Sequence of chain 1.A:
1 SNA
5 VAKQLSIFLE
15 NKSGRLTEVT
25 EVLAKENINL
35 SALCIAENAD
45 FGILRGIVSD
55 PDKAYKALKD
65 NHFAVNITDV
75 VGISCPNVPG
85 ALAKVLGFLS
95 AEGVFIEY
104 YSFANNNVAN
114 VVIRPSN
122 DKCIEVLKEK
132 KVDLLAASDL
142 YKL

Binding-site contacts:
Ligand atom CD2 contacts residue LEU86 of chain 1.A at 3.5 Å (hydrophobic).
Ligand atom N contacts residue LEU34 of chain 2.A at 2.9 Å (h-bond).
Ligand atom C contacts residue LEU86 of chain 1.A at 4.1 Å (hydrophobic).
Ligand atom CB contacts residue PRO80 of chain 1.A at 3.6 Å (hydrophobic).
Ligand atom CA contacts residue PRO80 of chain 1.A at 3.7 Å (hydrophobic).
Ligand atom N contacts residue ASN33 of chain 2.A at 2.5 Å (h-bond).
Ligand atom C contacts residue ALA85 of chain 1.A at 4.2 Å (hydrophobic).
Ligand atom OXT contacts residue GLY84 of chain 1.A at 4.1 Å.
Ligand atom NE2 contacts residue LEU34 of chain 2.A at 4.0 Å.
Ligand atom CA contacts residue LEU34 of chain 2.A at 4.0 Å (hydrophobic).
Ligand atom ND1 contacts residue ALA112 of chain 1.A at 3.4 Å.
Ligand atom ND1 contacts residue LEU34 of chain 2.A at 3.0 Å (h-bond).
Ligand atom CA contacts residue ASN33 of chain 2.A at 3.5 Å.
Ligand atom CA contacts residue ASN81 of chain 1.A at 3.9 Å.
Ligand atom OXT contacts residue LEU86 of chain 1.A at 3.0 Å (h-bond).
Ligand atom O contacts residue VAL82 of chain 1.A at 3.2 Å (h-bond).
Ligand atom CG contacts residue ALA112 of chain 1.A at 3.6 Å (hydrophobic).
Ligand atom C contacts residue ASN33 of chain 2.A at 3.8 Å.
Ligand atom NE2 contacts residue SER105 of chain 1.A at 3.3 Å (h-bond).
Ligand atom CE1 contacts residue SER105 of chain 1.A at 3.9 Å.
Ligand atom NE2 contacts residue LEU86 of chain 1.A at 4.0 Å.
Ligand atom O contacts residue PRO83 of chain 1.A at 3.7 Å.
Ligand atom NE2 contacts residue LEU37 of chain 2.A at 4.1 Å.
Ligand atom N contacts residue VAL82 of chain 1.A at 3.8 Å.
Ligand atom CB contacts residue ALA112 of chain 1.A at 3.7 Å (hydrophobic).
Ligand atom CD2 contacts residue LEU34 of chain 2.A at 4.1 Å (hydrophobic).
Ligand atom C contacts residue VAL82 of chain 1.A at 3.0 Å (hydrophobic).
Ligand atom C contacts residue LEU34 of chain 2.A at 4.1 Å (hydrophobic).
Ligand atom O contacts residue ASN33 of chain 2.A at 3.4 Å (h-bond).
Ligand atom O contacts residue LEU34 of chain 2.A at 3.3 Å (h-bond).
Ligand atom O contacts residue GLY84 of chain 1.A at 3.9 Å.
Ligand atom CE1 contacts residue LEU34 of chain 2.A at 3.4 Å (hydrophobic).
Ligand atom CE1 contacts residue ALA112 of chain 1.A at 4.1 Å (hydrophobic).
Ligand atom OXT contacts residue ALA85 of chain 1.A at 3.5 Å (h-bond).
Ligand atom CG contacts residue LEU34 of chain 2.A at 3.8 Å (hydrophobic).
Ligand atom CA contacts residue VAL82 of chain 1.A at 3.1 Å (hydrophobic).
Ligand atom OXT contacts residue VAL82 of chain 1.A at 3.5 Å (h-bond).
Ligand atom N contacts residue ASN81 of chain 1.A at 2.7 Å (h-bond).
Ligand atom CB contacts residue CYS79 of chain 1.A at 4.1 Å (hydrophobic).
Ligand atom CE1 contacts residue SER35 of chain 2.A at 4.1 Å.

Sequence of chain 2.A:
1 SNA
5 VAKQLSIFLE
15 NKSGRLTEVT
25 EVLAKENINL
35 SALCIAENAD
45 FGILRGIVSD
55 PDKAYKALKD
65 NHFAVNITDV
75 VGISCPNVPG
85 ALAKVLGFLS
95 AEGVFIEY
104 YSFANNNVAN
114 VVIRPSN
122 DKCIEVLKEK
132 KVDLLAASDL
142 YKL

The small molecule below binds the protein below.
Small molecule (SMILES): N[C@@H](Cc1c[nH]c[nH+]1)C(=O)O